This small molecule binds to this protein.
Small molecule (SMILES): Cc1cn([C@H]2C[C@H](O[P](=O)(O)OC[C@H]3O[C@@H](n4cnc5c(N)ncnc54)C[C@@H]3O[P](=O)(O)OC[C@H]3O[C@@H](n4ccc(N)nc4=O)[C@H](O)[C@@H]3O)[C@@H](CO[P](=O)(O)O[C@H]3C[C@H](n4cnc5c(=O)nc(N)[nH]c54)O[C@@H]3CO[P](=O)(O)O[C@H]3C[C@H](n4cnc5c(N)ncnc54)O[C@@H]3CO[P](=O)(O)O[C@H]3C[C@H](n4ccc(N)nc4=O)O[C@@H]3CO)O2)c(=O)[nH]c1=O

Binding-site contacts:
Ligand atom O5' contacts residue LYS106 of chain 1.A at 3.6 Å.
Ligand atom O2' contacts residue TYR259 of chain 1.A at 2.8 Å (h-bond).
Ligand atom C2' contacts residue TYR259 of chain 1.A at 3.5 Å (hydrophobic).
Ligand atom O2' contacts residue F2A1 of chain 1.L at 3.4 Å (h-bond).
Ligand atom C4' contacts residue GLY102 of chain 1.A at 3.6 Å.
Ligand atom C4' contacts residue TRP101 of chain 1.A at 3.5 Å (hydrophobic).
Ligand atom OP2 contacts residue GLY104 of chain 1.A at 3.6 Å.
Ligand atom OP1 contacts residue NA1 of chain 1.K at 2.5 Å (h-bond).
Ligand atom P contacts residue NA1 of chain 1.K at 3.5 Å.
Ligand atom O3' contacts residue MN1 of chain 1.J at 2.2 Å.
Ligand atom O3' contacts residue GLY102 of chain 1.A at 3.4 Å.
Ligand atom C5' contacts residue GLY104 of chain 1.A at 3.5 Å.
Ligand atom OP1 contacts residue LYS106 of chain 1.A at 3.6 Å (salt-bridge).
Ligand atom OP2 contacts residue LYS106 of chain 1.A at 3.1 Å (salt-bridge).
Ligand atom N4 contacts residue F2A1 of chain 1.L at 2.9 Å (h-bond).
Ligand atom C3' contacts residue MN1 of chain 1.J at 3.4 Å.
Ligand atom OP1 contacts residue THR107 of chain 1.A at 2.7 Å (h-bond).
Ligand atom C4 contacts residue F2A1 of chain 1.L at 3.2 Å.
Ligand atom C3' contacts residue F2A1 of chain 1.L at 3.3 Å.
Ligand atom O2' contacts residue PHE260 of chain 1.A at 3.4 Å.
Ligand atom C4' contacts residue ASP244 of chain 1.A at 3.5 Å.
Ligand atom OP1 contacts residue ARG242 of chain 1.A at 3.0 Å (salt-bridge).
Ligand atom O3' contacts residue F2A1 of chain 1.L at 3.1 Å (h-bond).
Ligand atom C1' contacts residue TYR259 of chain 1.A at 3.6 Å (hydrophobic).
Ligand atom C5' contacts residue ASP244 of chain 1.A at 3.4 Å.
Ligand atom N3 contacts residue F2A1 of chain 1.L at 3.5 Å.
Ligand atom O5' contacts residue GLY104 of chain 1.A at 3.4 Å (h-bond).
Ligand atom O3' contacts residue ASP244 of chain 1.A at 2.8 Å (salt-bridge).
Ligand atom C3' contacts residue ASP244 of chain 1.A at 3.7 Å.
Ligand atom OP1 contacts residue TRP101 of chain 1.A at 3.1 Å (h-bond).
Ligand atom OP1 contacts residue GLY104 of chain 1.A at 2.8 Å (h-bond).
Ligand atom OP1 contacts residue ALA103 of chain 1.A at 3.5 Å (h-bond).
Ligand atom C2' contacts residue F2A1 of chain 1.L at 3.5 Å.
Ligand atom C5' contacts residue GLY102 of chain 1.A at 3.5 Å.
Ligand atom O3' contacts residue ASP188 of chain 1.A at 3.2 Å (salt-bridge).
Ligand atom P contacts residue GLY104 of chain 1.A at 3.5 Å.
Ligand atom O3' contacts residue TRP101 of chain 1.A at 3.4 Å (h-bond).
Ligand atom OP1 contacts residue GLY102 of chain 1.A at 2.8 Å (h-bond).
Ligand atom O2 contacts residue TYR259 of chain 1.A at 2.7 Å (h-bond).
Ligand atom OP2 contacts residue THR105 of chain 1.A at 3.4 Å (h-bond).

Sequence of chain 1.A:
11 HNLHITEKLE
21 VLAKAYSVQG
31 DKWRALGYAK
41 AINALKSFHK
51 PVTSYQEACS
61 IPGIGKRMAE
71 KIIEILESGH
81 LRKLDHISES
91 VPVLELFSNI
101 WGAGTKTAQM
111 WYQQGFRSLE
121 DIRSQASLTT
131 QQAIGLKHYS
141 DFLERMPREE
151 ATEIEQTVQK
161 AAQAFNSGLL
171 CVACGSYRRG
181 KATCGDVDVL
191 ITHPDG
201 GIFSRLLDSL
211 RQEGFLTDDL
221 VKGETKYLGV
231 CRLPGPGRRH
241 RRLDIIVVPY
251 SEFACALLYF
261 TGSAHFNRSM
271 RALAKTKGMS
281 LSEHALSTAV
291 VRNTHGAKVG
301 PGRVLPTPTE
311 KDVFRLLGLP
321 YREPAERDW